Sequence of chain 1.A:
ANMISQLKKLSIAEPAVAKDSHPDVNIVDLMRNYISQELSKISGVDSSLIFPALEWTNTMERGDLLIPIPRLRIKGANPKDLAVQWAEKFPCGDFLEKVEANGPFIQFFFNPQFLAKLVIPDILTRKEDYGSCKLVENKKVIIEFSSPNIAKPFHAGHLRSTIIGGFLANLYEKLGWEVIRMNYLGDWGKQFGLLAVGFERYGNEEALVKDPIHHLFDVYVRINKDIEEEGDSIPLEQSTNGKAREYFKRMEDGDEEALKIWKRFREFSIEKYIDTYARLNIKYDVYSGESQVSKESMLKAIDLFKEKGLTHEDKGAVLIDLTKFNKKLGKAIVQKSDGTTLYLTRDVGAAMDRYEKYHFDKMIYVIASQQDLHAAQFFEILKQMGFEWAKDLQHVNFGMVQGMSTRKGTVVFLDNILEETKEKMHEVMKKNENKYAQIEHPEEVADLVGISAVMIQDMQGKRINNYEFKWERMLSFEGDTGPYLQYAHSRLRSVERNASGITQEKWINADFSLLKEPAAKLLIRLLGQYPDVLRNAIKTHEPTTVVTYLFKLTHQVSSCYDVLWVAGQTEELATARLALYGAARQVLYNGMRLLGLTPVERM

Binding-site contacts:
Ligand atom C contacts residue ASN153 of chain 1.A at 3.8 Å.
Ligand atom CA contacts residue TYR347 of chain 1.A at 3.6 Å (hydrophobic).
Ligand atom NH1 contacts residue ILE371 of chain 1.A at 3.8 Å.
Ligand atom O contacts residue GLN375 of chain 1.A at 3.1 Å (h-bond).
Ligand atom OXT contacts residue SER151 of chain 1.A at 4.0 Å.
Ligand atom CG contacts residue SER151 of chain 1.A at 4.0 Å.
Ligand atom NH1 contacts residue TYR347 of chain 1.A at 2.9 Å (h-bond).
Ligand atom CD contacts residue TYR347 of chain 1.A at 3.7 Å (hydrophobic).
Ligand atom NH1 contacts residue ASP351 of chain 1.A at 3.0 Å (salt-bridge).
Ligand atom CG contacts residue TYR347 of chain 1.A at 3.0 Å (hydrophobic).
Ligand atom NH2 contacts residue TYR188 of chain 1.A at 3.1 Å.
Ligand atom CZ contacts residue ASP351 of chain 1.A at 3.6 Å.
Ligand atom CD contacts residue SER151 of chain 1.A at 4.1 Å.
Ligand atom N contacts residue SER151 of chain 1.A at 2.7 Å (h-bond).
Ligand atom O contacts residue TYR347 of chain 1.A at 4.2 Å.
Ligand atom CZ contacts residue TYR347 of chain 1.A at 4.0 Å (hydrophobic).
Ligand atom NE contacts residue ILE371 of chain 1.A at 3.9 Å.
Ligand atom NE contacts residue TYR188 of chain 1.A at 3.5 Å.
Ligand atom OXT contacts residue HIS162 of chain 1.A at 2.6 Å (h-bond).
Ligand atom CZ contacts residue TYR188 of chain 1.A at 3.3 Å (hydrophobic).
Ligand atom NH2 contacts residue TYR369 of chain 1.A at 3.4 Å.
Ligand atom OXT contacts residue ASN153 of chain 1.A at 2.8 Å (h-bond).
Ligand atom N contacts residue ASN153 of chain 1.A at 3.0 Å (h-bond).
Ligand atom CB contacts residue TYR347 of chain 1.A at 3.3 Å (hydrophobic).
Ligand atom NH2 contacts residue GLU148 of chain 1.A at 2.8 Å (salt-bridge).
Ligand atom N contacts residue PRO152 of chain 1.A at 4.2 Å.
Ligand atom CB contacts residue GLN375 of chain 1.A at 4.0 Å.
Ligand atom NE contacts residue GLU148 of chain 1.A at 2.5 Å (salt-bridge).
Ligand atom CA contacts residue SER151 of chain 1.A at 3.7 Å.
Ligand atom C contacts residue HIS162 of chain 1.A at 3.7 Å.
Ligand atom CG contacts residue TYR188 of chain 1.A at 4.2 Å (hydrophobic).
Ligand atom CD contacts residue GLU148 of chain 1.A at 3.4 Å.
Ligand atom CB contacts residue SER151 of chain 1.A at 3.8 Å.
Ligand atom NH1 contacts residue TYR188 of chain 1.A at 4.0 Å.
Ligand atom CA contacts residue ASN153 of chain 1.A at 3.8 Å.
Ligand atom CZ contacts residue GLU148 of chain 1.A at 3.3 Å.
Ligand atom C contacts residue GLN375 of chain 1.A at 4.1 Å.
Ligand atom CZ contacts residue ILE371 of chain 1.A at 3.8 Å (hydrophobic).
Ligand atom CD contacts residue ILE371 of chain 1.A at 3.9 Å (hydrophobic).
Ligand atom NH2 contacts residue ASP351 of chain 1.A at 2.8 Å (salt-bridge).

A small-molecule ligand and the protein it binds are described below.
Small molecule (SMILES): NC(=[NH2+])NCCC[C@H](N)C(=O)O